Binding-site contacts:
Ligand atom C7 contacts residue ASN120 of chain 1.B at 3.4 Å.
Ligand atom C3 contacts residue ASN123 of chain 1.B at 4.4 Å.
Ligand atom O6 contacts residue VAL125 of chain 1.B at 4.5 Å.
Ligand atom C1 contacts residue THR122 of chain 1.B at 3.6 Å.
Ligand atom C8 contacts residue ALA121 of chain 1.B at 4.1 Å (hydrophobic).
Ligand atom C5 contacts residue VAL125 of chain 1.B at 4.1 Å (hydrophobic).
Ligand atom C8 contacts residue ASN120 of chain 1.B at 4.5 Å.
Ligand atom O5 contacts residue ASN123 of chain 1.B at 4.3 Å.
Ligand atom C8 contacts residue THR122 of chain 1.B at 3.8 Å.
Ligand atom C2 contacts residue THR122 of chain 1.B at 3.8 Å.
Ligand atom N2 contacts residue ASN120 of chain 1.B at 2.8 Å (h-bond).
Ligand atom C3 contacts residue ASN120 of chain 1.B at 3.8 Å.
Ligand atom C6 contacts residue VAL125 of chain 1.B at 3.7 Å (hydrophobic).
Ligand atom C4 contacts residue ASN120 of chain 1.B at 4.2 Å.
Ligand atom C2 contacts residue ASN120 of chain 1.B at 2.4 Å.
Ligand atom C5 contacts residue ASN120 of chain 1.B at 3.7 Å.
Ligand atom C7 contacts residue THR122 of chain 1.B at 4.2 Å.
Ligand atom C5 contacts residue ASN123 of chain 1.B at 4.3 Å.
Ligand atom C1 contacts residue ASN120 of chain 1.B at 1.4 Å.
Ligand atom N2 contacts residue THR122 of chain 1.B at 3.2 Å (h-bond).
Ligand atom O7 contacts residue ASN120 of chain 1.B at 3.6 Å.
Ligand atom O5 contacts residue VAL125 of chain 1.B at 4.2 Å.
Ligand atom C3 contacts residue THR122 of chain 1.B at 4.1 Å.
Ligand atom C1 contacts residue ASN123 of chain 1.B at 3.7 Å.
Ligand atom O5 contacts residue ASN120 of chain 1.B at 2.4 Å (h-bond).
Ligand atom O7 contacts residue PHE152 of chain 1.B at 4.1 Å.
Ligand atom C2 contacts residue ASN123 of chain 1.B at 4.5 Å.

This small molecule binds to this protein.
Small molecule (SMILES): CC(=O)N[C@@H]1[C@@H](O)[C@H](O)[C@@H](CO)O[C@H]1O

Sequence of chain 1.B:
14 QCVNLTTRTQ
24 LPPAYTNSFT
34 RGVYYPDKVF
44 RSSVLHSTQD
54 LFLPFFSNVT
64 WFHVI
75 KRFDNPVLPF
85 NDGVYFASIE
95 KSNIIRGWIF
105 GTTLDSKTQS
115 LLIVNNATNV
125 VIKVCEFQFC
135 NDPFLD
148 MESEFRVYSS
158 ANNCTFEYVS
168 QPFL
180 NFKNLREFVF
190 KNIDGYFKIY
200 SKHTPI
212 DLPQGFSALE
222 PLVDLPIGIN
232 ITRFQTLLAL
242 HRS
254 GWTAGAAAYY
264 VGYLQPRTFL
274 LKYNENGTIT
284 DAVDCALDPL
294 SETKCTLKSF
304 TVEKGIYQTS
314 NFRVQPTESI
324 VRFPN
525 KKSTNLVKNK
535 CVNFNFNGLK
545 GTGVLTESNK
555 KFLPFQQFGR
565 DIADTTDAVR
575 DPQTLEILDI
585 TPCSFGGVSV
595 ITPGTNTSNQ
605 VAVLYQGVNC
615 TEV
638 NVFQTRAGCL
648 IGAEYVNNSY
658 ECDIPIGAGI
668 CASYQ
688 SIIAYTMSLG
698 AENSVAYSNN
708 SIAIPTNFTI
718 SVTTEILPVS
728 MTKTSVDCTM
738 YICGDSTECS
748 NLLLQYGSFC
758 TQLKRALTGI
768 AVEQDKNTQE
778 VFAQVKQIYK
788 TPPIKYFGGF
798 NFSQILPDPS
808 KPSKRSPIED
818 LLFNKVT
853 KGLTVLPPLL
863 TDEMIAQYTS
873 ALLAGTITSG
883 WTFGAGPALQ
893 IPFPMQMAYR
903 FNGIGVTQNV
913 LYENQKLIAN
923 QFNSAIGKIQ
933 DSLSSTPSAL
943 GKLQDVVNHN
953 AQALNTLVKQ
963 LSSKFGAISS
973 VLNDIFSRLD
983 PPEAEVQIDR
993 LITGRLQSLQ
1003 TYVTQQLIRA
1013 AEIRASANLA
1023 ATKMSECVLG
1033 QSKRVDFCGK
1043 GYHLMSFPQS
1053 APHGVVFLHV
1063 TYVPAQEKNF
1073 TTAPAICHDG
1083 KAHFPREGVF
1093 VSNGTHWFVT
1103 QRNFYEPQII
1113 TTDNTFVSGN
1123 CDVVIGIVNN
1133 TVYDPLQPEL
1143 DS